Sequence of chain 1.D:
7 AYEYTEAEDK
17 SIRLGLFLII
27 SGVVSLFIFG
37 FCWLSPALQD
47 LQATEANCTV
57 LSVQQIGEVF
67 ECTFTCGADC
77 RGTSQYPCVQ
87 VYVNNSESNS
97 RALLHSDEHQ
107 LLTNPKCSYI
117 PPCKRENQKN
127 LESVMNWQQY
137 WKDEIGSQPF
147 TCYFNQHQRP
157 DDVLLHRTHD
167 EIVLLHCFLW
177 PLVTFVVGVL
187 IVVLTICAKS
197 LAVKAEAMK

A small-molecule ligand and the protein it binds are described below.
Small molecule (SMILES): CC(=O)N[C@@H]1[C@@H](O)[C@H](O)[C@@H](CO)O[C@H]1O

Binding-site contacts:
Ligand atom C1 contacts residue ASN53 of chain 1.D at 1.4 Å.
Ligand atom C7 contacts residue ASN53 of chain 1.D at 3.6 Å.
Ligand atom O5 contacts residue ASN53 of chain 1.D at 2.4 Å (h-bond).
Ligand atom C2 contacts residue ASN53 of chain 1.D at 2.5 Å.
Ligand atom C4 contacts residue ASN53 of chain 1.D at 4.0 Å.
Ligand atom C3 contacts residue ASN53 of chain 1.D at 3.8 Å.
Ligand atom C6 contacts residue THR147 of chain 1.D at 4.1 Å.
Ligand atom C5 contacts residue ASN53 of chain 1.D at 3.7 Å.
Ligand atom N2 contacts residue ASN53 of chain 1.D at 3.1 Å (h-bond).
Ligand atom O7 contacts residue ASN53 of chain 1.D at 3.6 Å.